Sequence of chain 1.A:
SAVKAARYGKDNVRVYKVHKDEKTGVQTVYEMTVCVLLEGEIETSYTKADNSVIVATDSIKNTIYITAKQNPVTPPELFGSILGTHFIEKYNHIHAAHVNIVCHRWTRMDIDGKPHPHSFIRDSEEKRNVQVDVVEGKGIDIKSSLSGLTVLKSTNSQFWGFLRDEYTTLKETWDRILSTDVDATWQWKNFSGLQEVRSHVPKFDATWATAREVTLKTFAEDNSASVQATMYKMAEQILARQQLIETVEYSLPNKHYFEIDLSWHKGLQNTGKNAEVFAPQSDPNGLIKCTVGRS

This small molecule binds to this protein.
Small molecule (SMILES): O=c1[nH]c(=O)c2nn[nH]c2[nH]1

Sequence of chain 2.A:
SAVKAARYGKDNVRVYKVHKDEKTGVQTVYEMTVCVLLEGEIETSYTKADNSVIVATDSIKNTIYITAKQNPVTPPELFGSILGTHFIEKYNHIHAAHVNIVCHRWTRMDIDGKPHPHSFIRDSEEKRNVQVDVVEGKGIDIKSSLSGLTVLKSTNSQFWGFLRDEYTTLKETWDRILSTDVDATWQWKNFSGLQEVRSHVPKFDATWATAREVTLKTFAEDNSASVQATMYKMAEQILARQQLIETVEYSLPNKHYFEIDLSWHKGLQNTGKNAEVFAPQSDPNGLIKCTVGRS

Binding-site contacts:
Ligand atom O2 contacts residue ARG177 of chain 1.A at 2.0 Å.
Ligand atom N3 contacts residue ASN255 of chain 1.A at 2.9 Å.
Ligand atom O2 contacts residue GLN229 of chain 1.A at 3.8 Å.
Ligand atom N7 contacts residue PHE160 of chain 1.A at 3.5 Å.
Ligand atom N7 contacts residue THR58 of chain 2.A at 2.0 Å.
Ligand atom N9 contacts residue PHE160 of chain 1.A at 3.5 Å.
Ligand atom C5 contacts residue THR58 of chain 2.A at 3.1 Å.
Ligand atom N1 contacts residue GLN229 of chain 1.A at 3.0 Å (h-bond).
Ligand atom O6 contacts residue ILE55 of chain 2.A at 3.5 Å.
Ligand atom N8 contacts residue PHE160 of chain 1.A at 3.6 Å.
Ligand atom N3 contacts residue ARG177 of chain 1.A at 2.1 Å.
Ligand atom O2 contacts residue VAL228 of chain 1.A at 2.0 Å.
Ligand atom N7 contacts residue ASP59 of chain 2.A at 3.5 Å.
Ligand atom N8 contacts residue THR58 of chain 2.A at 2.8 Å.
Ligand atom C6 contacts residue PHE160 of chain 1.A at 3.4 Å (hydrophobic).
Ligand atom N1 contacts residue PHE160 of chain 1.A at 3.6 Å.
Ligand atom N8 contacts residue ASP59 of chain 2.A at 3.0 Å.
Ligand atom C6 contacts residue GLN229 of chain 1.A at 3.0 Å.
Ligand atom DN9 contacts residue PHE160 of chain 1.A at 3.7 Å.
Ligand atom N9 contacts residue ARG177 of chain 1.A at 3.3 Å.
Ligand atom C2 contacts residue ASN255 of chain 1.A at 3.4 Å.
Ligand atom N3 contacts residue PHE160 of chain 1.A at 3.7 Å.
Ligand atom DN9 contacts residue ARG177 of chain 1.A at 3.0 Å.
Ligand atom O2 contacts residue SER227 of chain 1.A at 3.5 Å.
Ligand atom C5 contacts residue PHE160 of chain 1.A at 3.3 Å (hydrophobic).
Ligand atom C4 contacts residue PHE160 of chain 1.A at 3.3 Å (hydrophobic).
Ligand atom O6 contacts residue GLN229 of chain 1.A at 2.0 Å.
Ligand atom N8 contacts residue LEU171 of chain 1.A at 3.7 Å.
Ligand atom O2 contacts residue ASN255 of chain 1.A at 3.8 Å.
Ligand atom C2 contacts residue ARG177 of chain 1.A at 2.7 Å.
Ligand atom DN1 contacts residue VAL228 of chain 1.A at 3.1 Å.
Ligand atom DN9 contacts residue LEU171 of chain 1.A at 3.5 Å.
Ligand atom C2 contacts residue VAL228 of chain 1.A at 3.1 Å (hydrophobic).
Ligand atom N7 contacts residue ALA57 of chain 2.A at 3.6 Å.
Ligand atom C4 contacts residue ARG177 of chain 1.A at 3.0 Å.
Ligand atom N1 contacts residue VAL228 of chain 1.A at 3.6 Å.
Ligand atom C4 contacts residue ASN255 of chain 1.A at 3.4 Å.
Ligand atom O6 contacts residue THR58 of chain 2.A at 3.7 Å.
Ligand atom DN1 contacts residue GLN229 of chain 1.A at 2.0 Å.
Ligand atom C2 contacts residue PHE160 of chain 1.A at 3.7 Å (hydrophobic).